Sequence of chain 49.C:
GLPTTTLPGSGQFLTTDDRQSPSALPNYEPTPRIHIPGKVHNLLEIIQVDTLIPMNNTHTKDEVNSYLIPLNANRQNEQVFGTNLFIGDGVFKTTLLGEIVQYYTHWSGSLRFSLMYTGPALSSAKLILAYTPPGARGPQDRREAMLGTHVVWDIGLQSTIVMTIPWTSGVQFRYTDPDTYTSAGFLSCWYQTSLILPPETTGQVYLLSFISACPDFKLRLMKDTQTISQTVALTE

Binding-site contacts:
Ligand atom C6B contacts residue TYR197 of chain 49.A at 3.5 Å (hydrophobic).
Ligand atom N2 contacts residue ALA24 of chain 49.C at 3.3 Å.
Ligand atom C31 contacts residue PRO174 of chain 49.A at 3.4 Å (hydrophobic).
Ligand atom C5 contacts residue TYR152 of chain 49.A at 3.8 Å (hydrophobic).
Ligand atom C7C contacts residue TYR128 of chain 49.A at 3.7 Å (hydrophobic).
Ligand atom C5B contacts residue TYR197 of chain 49.A at 3.7 Å (hydrophobic).
Ligand atom C5A contacts residue CYS199 of chain 49.A at 3.9 Å (hydrophobic).
Ligand atom C3 contacts residue PHE186 of chain 49.A at 3.8 Å (hydrophobic).
Ligand atom C4C contacts residue VAL188 of chain 49.A at 3.9 Å (hydrophobic).
Ligand atom C2B contacts residue MET221 of chain 49.A at 3.6 Å (hydrophobic).
Ligand atom C3 contacts residue PRO174 of chain 49.A at 3.8 Å (hydrophobic).
Ligand atom C1C contacts residue MET224 of chain 49.A at 3.4 Å (hydrophobic).
Ligand atom C5B contacts residue LEU106 of chain 49.A at 4.0 Å (hydrophobic).
Ligand atom O1B contacts residue MET221 of chain 49.A at 3.7 Å.
Ligand atom C2C contacts residue TYR152 of chain 49.A at 4.0 Å (hydrophobic).
Ligand atom C4A contacts residue ASN198 of chain 49.A at 4.0 Å.
Ligand atom C31 contacts residue ALA150 of chain 49.A at 3.8 Å (hydrophobic).
Ligand atom C5C contacts residue TYR128 of chain 49.A at 3.6 Å (hydrophobic).
Ligand atom O1 contacts residue ALA24 of chain 49.C at 3.6 Å.
Ligand atom C4A contacts residue ASN219 of chain 49.A at 3.9 Å.
Ligand atom C2C contacts residue VAL188 of chain 49.A at 3.4 Å (hydrophobic).
Ligand atom C6C contacts residue VAL191 of chain 49.A at 3.5 Å (hydrophobic).
Ligand atom O1 contacts residue PHE186 of chain 49.A at 3.7 Å.
Ligand atom N3A contacts residue ASN219 of chain 49.A at 3.8 Å.
Ligand atom C1B contacts residue MET221 of chain 49.A at 3.7 Å (hydrophobic).
Ligand atom C4 contacts residue PHE186 of chain 49.A at 3.5 Å (hydrophobic).
Ligand atom N2 contacts residue PHE186 of chain 49.A at 3.9 Å.
Ligand atom C5 contacts residue PHE186 of chain 49.A at 3.7 Å (hydrophobic).
Ligand atom N2 contacts residue PRO174 of chain 49.A at 3.9 Å.
Ligand atom C4A contacts residue ILE215 of chain 49.A at 3.9 Å (hydrophobic).
Ligand atom CM2 contacts residue LEU116 of chain 49.A at 3.6 Å (hydrophobic).
Ligand atom C4 contacts residue TYR152 of chain 49.A at 3.9 Å (hydrophobic).
Ligand atom O1 contacts residue VAL188 of chain 49.A at 3.8 Å.
Ligand atom C31 contacts residue VAL176 of chain 49.A at 3.3 Å (hydrophobic).
Ligand atom C31 contacts residue SER175 of chain 49.A at 3.6 Å.
Ligand atom C5C contacts residue ILE104 of chain 49.A at 4.0 Å (hydrophobic).
Ligand atom C5 contacts residue MET224 of chain 49.A at 4.0 Å (hydrophobic).
Ligand atom C4 contacts residue MET224 of chain 49.A at 4.0 Å (hydrophobic).
Ligand atom O1 contacts residue TYR152 of chain 49.A at 4.0 Å.
Ligand atom C3C contacts residue VAL188 of chain 49.A at 3.2 Å (hydrophobic).

Sequence of chain 49.A:
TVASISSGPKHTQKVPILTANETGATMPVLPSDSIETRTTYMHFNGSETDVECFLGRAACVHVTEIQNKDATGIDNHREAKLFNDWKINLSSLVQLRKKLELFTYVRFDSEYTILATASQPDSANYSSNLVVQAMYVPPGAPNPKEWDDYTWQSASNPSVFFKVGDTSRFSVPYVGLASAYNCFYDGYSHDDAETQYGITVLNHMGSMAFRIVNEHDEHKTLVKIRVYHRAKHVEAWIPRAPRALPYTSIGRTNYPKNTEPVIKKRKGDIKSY

This protein binds this small molecule.
Small molecule (SMILES): CC[C@H]1COC(c2ccc(OCCCCCCCc3cc(C)no3)cc2)=N1